Binding-site contacts:
Ligand atom C15 contacts residue GLU166 of chain 1.A at 3.4 Å.
Ligand atom C9 contacts residue CYS145 of chain 1.A at 3.6 Å (hydrophobic).
Ligand atom CL contacts residue MET49 of chain 1.A at 3.0 Å.
Ligand atom C13 contacts residue GLU166 of chain 1.A at 3.5 Å.
Ligand atom CL contacts residue ARG188 of chain 1.A at 2.9 Å.
Ligand atom C24 contacts residue MET49 of chain 1.A at 3.7 Å (hydrophobic).
Ligand atom CL contacts residue GLN189 of chain 1.A at 3.1 Å.
Ligand atom C21 contacts residue GLN189 of chain 1.A at 3.9 Å.
Ligand atom C16 contacts residue ASN142 of chain 1.A at 3.9 Å.
Ligand atom C13 contacts residue LEU141 of chain 1.A at 3.6 Å (hydrophobic).
Ligand atom C23 contacts residue MET165 of chain 1.A at 3.6 Å (hydrophobic).
Ligand atom CL1 contacts residue MET165 of chain 1.A at 3.4 Å.
Ligand atom N3 contacts residue SER144 of chain 1.A at 3.5 Å (h-bond).
Ligand atom C18 contacts residue ASN142 of chain 1.A at 3.6 Å.
Ligand atom CL contacts residue MET165 of chain 1.A at 3.2 Å.
Ligand atom C14 contacts residue PHE140 of chain 1.A at 3.9 Å (hydrophobic).
Ligand atom C25 contacts residue MET165 of chain 1.A at 3.7 Å (hydrophobic).
Ligand atom C24 contacts residue MET165 of chain 1.A at 3.7 Å (hydrophobic).
Ligand atom O2 contacts residue GLU166 of chain 1.A at 3.5 Å (salt-bridge).
Ligand atom C12 contacts residue HIS163 of chain 1.A at 2.9 Å.
Ligand atom N3 contacts residue HIS163 of chain 1.A at 2.6 Å (h-bond).
Ligand atom C13 contacts residue PHE140 of chain 1.A at 3.3 Å (hydrophobic).
Ligand atom C14 contacts residue GLU166 of chain 1.A at 3.6 Å.
Ligand atom CL1 contacts residue HIS41 of chain 1.A at 3.5 Å.
Ligand atom CL1 contacts residue MET49 of chain 1.A at 3.7 Å.
Ligand atom C22 contacts residue GLN189 of chain 1.A at 3.4 Å.
Ligand atom C14 contacts residue LEU141 of chain 1.A at 3.7 Å (hydrophobic).
Ligand atom C13 contacts residue HIS163 of chain 1.A at 3.8 Å.
Ligand atom C15 contacts residue ASN142 of chain 1.A at 3.8 Å.
Ligand atom CL1 contacts residue HIS164 of chain 1.A at 3.7 Å.
Ligand atom C12 contacts residue CYS145 of chain 1.A at 3.9 Å (hydrophobic).
Ligand atom N3 contacts residue LEU141 of chain 1.A at 3.8 Å.
Ligand atom C25 contacts residue HIS164 of chain 1.A at 3.6 Å.
Ligand atom C23 contacts residue DMS1 of chain 1.E at 3.8 Å.
Ligand atom N2 contacts residue CYS145 of chain 1.A at 3.7 Å.
Ligand atom C15 contacts residue LEU141 of chain 1.A at 3.7 Å (hydrophobic).
Ligand atom C22 contacts residue DMS1 of chain 1.E at 3.6 Å.
Ligand atom C23 contacts residue MET49 of chain 1.A at 3.4 Å (hydrophobic).
Ligand atom N3 contacts residue PHE140 of chain 1.A at 3.5 Å.
Ligand atom C15 contacts residue PHE140 of chain 1.A at 3.5 Å (hydrophobic).

Sequence of chain 1.B:
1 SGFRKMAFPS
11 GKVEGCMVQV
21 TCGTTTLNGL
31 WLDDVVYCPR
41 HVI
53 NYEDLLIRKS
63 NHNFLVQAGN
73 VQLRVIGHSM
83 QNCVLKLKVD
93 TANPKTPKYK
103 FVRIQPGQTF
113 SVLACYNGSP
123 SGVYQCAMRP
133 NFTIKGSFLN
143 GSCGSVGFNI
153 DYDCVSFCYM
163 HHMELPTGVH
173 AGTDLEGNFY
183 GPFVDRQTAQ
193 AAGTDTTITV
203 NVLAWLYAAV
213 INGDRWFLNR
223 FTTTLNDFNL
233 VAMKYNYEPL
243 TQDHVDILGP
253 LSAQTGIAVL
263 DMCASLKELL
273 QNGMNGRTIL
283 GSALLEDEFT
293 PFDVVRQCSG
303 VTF

A protein and the small-molecule ligand that binds it are described below.
Small molecule (SMILES): CC(C)N1CCO[C@@H](C(=O)N[C@@](C)(C(=O)Nc2cncc3ccccc23)c2ccc(Cl)c(Cl)c2)C1

Sequence of chain 1.A:
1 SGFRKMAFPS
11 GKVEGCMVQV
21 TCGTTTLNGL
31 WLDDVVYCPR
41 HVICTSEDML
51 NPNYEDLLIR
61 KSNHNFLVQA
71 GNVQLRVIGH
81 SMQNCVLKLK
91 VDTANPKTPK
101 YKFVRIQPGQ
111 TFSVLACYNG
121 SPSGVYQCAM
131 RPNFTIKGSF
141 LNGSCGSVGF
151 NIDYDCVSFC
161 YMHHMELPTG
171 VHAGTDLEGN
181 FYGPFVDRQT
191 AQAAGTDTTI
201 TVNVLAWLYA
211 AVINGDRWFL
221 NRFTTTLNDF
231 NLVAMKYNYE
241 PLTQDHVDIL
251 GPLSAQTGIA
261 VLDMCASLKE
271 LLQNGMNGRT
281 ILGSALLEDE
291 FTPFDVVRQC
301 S